Binding-site contacts:
Ligand atom C6 contacts residue GLY417 of chain 1.A at 3.5 Å.
Ligand atom C5 contacts residue ILE332 of chain 1.A at 3.5 Å (hydrophobic).
Ligand atom O3' contacts residue SER70 of chain 1.A at 2.7 Å (h-bond).
Ligand atom O3' contacts residue ASP366 of chain 1.A at 2.6 Å (salt-bridge).
Ligand atom C2 contacts residue THR335 of chain 1.A at 3.7 Å.
Ligand atom C3' contacts residue SER70 of chain 1.A at 3.5 Å.
Ligand atom C2' contacts residue ARG324 of chain 1.A at 3.6 Å.
Ligand atom C4 contacts residue ILE332 of chain 1.A at 3.6 Å (hydrophobic).
Ligand atom O5' contacts residue GLY367 of chain 1.A at 3.7 Å.
Ligand atom N1 contacts residue NAD1 of chain 1.L at 3.5 Å.
Ligand atom O2P contacts residue GLY330 of chain 1.A at 3.0 Å.
Ligand atom N7 contacts residue ILE332 of chain 1.A at 3.6 Å.
Ligand atom C2 contacts residue NAD1 of chain 1.L at 3.2 Å.
Ligand atom C2 contacts residue GLN443 of chain 1.A at 3.3 Å.
Ligand atom O6 contacts residue MET416 of chain 1.A at 3.1 Å (h-bond).
Ligand atom N7 contacts residue MET416 of chain 1.A at 3.1 Å (h-bond).
Ligand atom O2' contacts residue ARG324 of chain 1.A at 3.4 Å (salt-bridge).
Ligand atom N3 contacts residue CYS333 of chain 1.A at 3.6 Å.
Ligand atom N1 contacts residue GLN443 of chain 1.A at 2.6 Å (h-bond).
Ligand atom C2' contacts residue ASP366 of chain 1.A at 3.6 Å.
Ligand atom O1P contacts residue SER331 of chain 1.A at 2.9 Å (h-bond).
Ligand atom O6 contacts residue GLY417 of chain 1.A at 2.5 Å (h-bond).
Ligand atom O2P contacts residue SER331 of chain 1.A at 2.7 Å (h-bond).
Ligand atom C2 contacts residue CYS333 of chain 1.A at 3.2 Å (hydrophobic).
Ligand atom O3P contacts residue GLY389 of chain 1.A at 3.2 Å (h-bond).
Ligand atom O3P contacts residue SER390 of chain 1.A at 3.2 Å (h-bond).
Ligand atom O6 contacts residue GLY415 of chain 1.A at 3.2 Å.
Ligand atom N7 contacts residue GLY415 of chain 1.A at 3.6 Å.
Ligand atom O1P contacts residue SER390 of chain 1.A at 3.4 Å (h-bond).
Ligand atom O6 contacts residue GLY444 of chain 1.A at 3.6 Å.
Ligand atom O2' contacts residue ASP366 of chain 1.A at 2.4 Å (salt-bridge).
Ligand atom O2P contacts residue GLY368 of chain 1.A at 3.0 Å (h-bond).
Ligand atom C4 contacts residue NAD1 of chain 1.L at 3.4 Å.
Ligand atom N3 contacts residue NAD1 of chain 1.L at 3.2 Å.
Ligand atom N9 contacts residue NAD1 of chain 1.L at 3.6 Å.
Ligand atom C4' contacts residue ASP366 of chain 1.A at 3.6 Å.
Ligand atom C3' contacts residue ASP366 of chain 1.A at 3.5 Å.
Ligand atom O1P contacts residue TYR413 of chain 1.A at 2.5 Å (h-bond).
Ligand atom O3' contacts residue ARG324 of chain 1.A at 3.2 Å (salt-bridge).
Ligand atom O3' contacts residue MET387 of chain 1.A at 3.7 Å.

Sequence of chain 1.A:
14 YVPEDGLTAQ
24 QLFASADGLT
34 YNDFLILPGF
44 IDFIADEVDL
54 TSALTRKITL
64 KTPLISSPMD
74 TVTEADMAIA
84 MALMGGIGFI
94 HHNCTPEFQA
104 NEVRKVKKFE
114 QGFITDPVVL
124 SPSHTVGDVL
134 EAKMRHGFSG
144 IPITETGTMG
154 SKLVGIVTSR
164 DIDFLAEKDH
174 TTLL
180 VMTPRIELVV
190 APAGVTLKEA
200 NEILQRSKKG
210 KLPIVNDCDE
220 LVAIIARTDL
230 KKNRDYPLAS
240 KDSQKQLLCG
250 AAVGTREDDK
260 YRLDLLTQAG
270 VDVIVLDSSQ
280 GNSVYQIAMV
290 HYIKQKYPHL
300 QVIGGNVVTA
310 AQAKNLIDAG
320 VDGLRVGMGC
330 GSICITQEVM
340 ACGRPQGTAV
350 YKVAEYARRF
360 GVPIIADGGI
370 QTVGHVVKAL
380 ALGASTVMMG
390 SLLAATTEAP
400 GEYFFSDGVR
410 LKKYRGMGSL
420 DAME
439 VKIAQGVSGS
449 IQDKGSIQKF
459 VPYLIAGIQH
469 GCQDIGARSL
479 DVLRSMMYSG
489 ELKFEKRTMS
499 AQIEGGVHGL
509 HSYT

This small molecule binds to this protein.
Small molecule (SMILES): O=c1[nH]cnc2c1ncn2[C@@H]1O[C@H](COP(=O)(O)O)[C@@H](O)[C@H]1O